Binding-site contacts:
Ligand atom C21 contacts residue GLU130 of chain 1.B at 4.0 Å.
Ligand atom C17 contacts residue LEU200 of chain 1.B at 3.6 Å (hydrophobic).
Ligand atom F29 contacts residue VAL62 of chain 1.B at 3.4 Å.
Ligand atom C16 contacts residue GLU130 of chain 1.B at 3.9 Å.
Ligand atom C15 contacts residue ASP211 of chain 1.B at 4.0 Å.
Ligand atom C4 contacts residue CYS133 of chain 1.B at 3.8 Å (hydrophobic).
Ligand atom C7 contacts residue PHE212 of chain 1.B at 3.7 Å (hydrophobic).
Ligand atom C14 contacts residue LEU54 of chain 1.B at 3.7 Å (hydrophobic).
Ligand atom C4 contacts residue CYS132 of chain 1.B at 3.3 Å (hydrophobic).
Ligand atom N23 contacts residue CYS132 of chain 1.B at 3.8 Å.
Ligand atom C18 contacts residue LEU54 of chain 1.B at 3.9 Å (hydrophobic).
Ligand atom F29 contacts residue CYS210 of chain 1.B at 3.7 Å.
Ligand atom C17 contacts residue VAL62 of chain 1.B at 3.9 Å (hydrophobic).
Ligand atom C19 contacts residue GLY135 of chain 1.B at 3.7 Å.
Ligand atom C14 contacts residue GLY135 of chain 1.B at 3.8 Å.
Ligand atom C7 contacts residue CYS210 of chain 1.B at 4.0 Å (hydrophobic).
Ligand atom C15 contacts residue CYS210 of chain 1.B at 3.4 Å (hydrophobic).
Ligand atom C21 contacts residue CYS132 of chain 1.B at 3.8 Å (hydrophobic).
Ligand atom O27 contacts residue CYS132 of chain 1.B at 2.9 Å (h-bond).
Ligand atom C22 contacts residue GLY135 of chain 1.B at 3.8 Å.
Ligand atom C16 contacts residue ALA80 of chain 1.B at 3.9 Å (hydrophobic).
Ligand atom C16 contacts residue LEU200 of chain 1.B at 3.6 Å (hydrophobic).
Ligand atom F29 contacts residue PHE212 of chain 1.B at 3.6 Å.
Ligand atom N24 contacts residue LEU200 of chain 1.B at 3.7 Å.
Ligand atom C20 contacts residue LEU200 of chain 1.B at 3.6 Å (hydrophobic).
Ligand atom F29 contacts residue ASP211 of chain 1.B at 3.1 Å.
Ligand atom C4 contacts residue TYR131 of chain 1.B at 3.7 Å (hydrophobic).
Ligand atom C21 contacts residue LEU200 of chain 1.B at 3.6 Å (hydrophobic).
Ligand atom O28 contacts residue GLY135 of chain 1.B at 3.7 Å.
Ligand atom O27 contacts residue TYR131 of chain 1.B at 3.7 Å.
Ligand atom C6 contacts residue THR129 of chain 1.B at 3.4 Å.
Ligand atom N24 contacts residue ALA80 of chain 1.B at 3.5 Å.
Ligand atom C5 contacts residue CYS210 of chain 1.B at 3.4 Å (hydrophobic).
Ligand atom C7 contacts residue VAL62 of chain 1.B at 3.9 Å (hydrophobic).
Ligand atom N24 contacts residue GLU130 of chain 1.B at 3.0 Å (salt-bridge).
Ligand atom C6 contacts residue CYS210 of chain 1.B at 3.9 Å (hydrophobic).
Ligand atom C15 contacts residue VAL62 of chain 1.B at 3.6 Å (hydrophobic).
Ligand atom C14 contacts residue CYS132 of chain 1.B at 3.8 Å (hydrophobic).
Ligand atom N23 contacts residue LEU54 of chain 1.B at 3.8 Å.
Ligand atom C3 contacts residue LEU54 of chain 1.B at 3.6 Å (hydrophobic).

The small molecule below binds the protein below.
Small molecule (SMILES): CCN(CC)CCNC(=O)c1c(C)[nH]c(/C=C2\C(=O)Nc3ccc(F)cc32)c1C

Sequence of chain 1.B:
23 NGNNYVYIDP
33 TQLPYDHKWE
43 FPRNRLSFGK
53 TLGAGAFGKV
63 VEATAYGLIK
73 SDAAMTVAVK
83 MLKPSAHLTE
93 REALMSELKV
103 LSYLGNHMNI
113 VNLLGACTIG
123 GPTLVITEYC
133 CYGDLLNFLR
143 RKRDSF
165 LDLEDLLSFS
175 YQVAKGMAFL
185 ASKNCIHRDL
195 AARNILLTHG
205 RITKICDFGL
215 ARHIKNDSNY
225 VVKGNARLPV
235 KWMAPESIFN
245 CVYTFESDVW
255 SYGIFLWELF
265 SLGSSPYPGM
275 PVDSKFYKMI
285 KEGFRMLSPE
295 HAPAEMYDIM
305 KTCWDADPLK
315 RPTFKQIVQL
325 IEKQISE